The protein below binds the small molecule below.
Small molecule (SMILES): Nc1ncnc2c1ncn2[C@H]1C[C@H](O)[C@@H](CO[P](=O)(O)N[P](=O)(O)OP(=O)(O)O)O1

Sequence of chain 1.C:
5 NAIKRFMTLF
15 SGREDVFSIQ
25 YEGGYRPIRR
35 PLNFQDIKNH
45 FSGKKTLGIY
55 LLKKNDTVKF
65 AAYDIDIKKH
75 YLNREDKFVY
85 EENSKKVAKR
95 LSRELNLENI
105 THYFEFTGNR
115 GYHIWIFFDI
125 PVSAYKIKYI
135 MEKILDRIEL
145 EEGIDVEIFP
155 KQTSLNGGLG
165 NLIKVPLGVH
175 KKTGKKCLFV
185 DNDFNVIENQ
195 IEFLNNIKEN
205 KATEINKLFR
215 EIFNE

Binding-site contacts:
Ligand atom O3' contacts residue LYS168 of chain 1.C at 2.9 Å (salt-bridge).
Ligand atom PA contacts residue CO1 of chain 1.O at 3.2 Å.
Ligand atom O2A contacts residue CO1 of chain 1.O at 3.6 Å.
Ligand atom PG contacts residue CO1 of chain 1.N at 3.4 Å.
Ligand atom O3G contacts residue HIS174 of chain 1.C at 3.0 Å (h-bond).
Ligand atom O4' contacts residue LEU166 of chain 1.C at 3.6 Å (h-bond).
Ligand atom O2B contacts residue HIS117 of chain 1.C at 2.5 Å (h-bond).
Ligand atom O1A contacts residue CO1 of chain 1.N at 2.0 Å.
Ligand atom O1A contacts residue CO1 of chain 1.O at 2.3 Å.
Ligand atom O1G contacts residue CO1 of chain 1.N at 2.3 Å.
Ligand atom C2' contacts residue TYR29 of chain 1.C at 3.5 Å (hydrophobic).
Ligand atom O1G contacts residue ARG114 of chain 1.C at 2.9 Å (salt-bridge).
Ligand atom O2B contacts residue ASP68 of chain 1.C at 3.0 Å (salt-bridge).
Ligand atom O1B contacts residue LYS168 of chain 1.C at 2.9 Å (salt-bridge).
Ligand atom C4 contacts residue TYR29 of chain 1.C at 3.5 Å (hydrophobic).
Ligand atom O1A contacts residue ASP68 of chain 1.C at 3.3 Å (salt-bridge).
Ligand atom C2' contacts residue LEU166 of chain 1.C at 3.4 Å (hydrophobic).
Ligand atom C1' contacts residue LEU166 of chain 1.C at 3.2 Å (hydrophobic).
Ligand atom O4' contacts residue PHE153 of chain 1.C at 3.5 Å.
Ligand atom O1B contacts residue HIS117 of chain 1.C at 3.2 Å.
Ligand atom PG contacts residue THR111 of chain 1.C at 3.6 Å.
Ligand atom O5' contacts residue CO1 of chain 1.O at 3.4 Å.
Ligand atom O3B contacts residue THR111 of chain 1.C at 3.5 Å.
Ligand atom O2A contacts residue ARG114 of chain 1.C at 3.1 Å (salt-bridge).
Ligand atom O3G contacts residue ASN113 of chain 1.C at 3.1 Å (h-bond).
Ligand atom N9 contacts residue TYR29 of chain 1.C at 3.6 Å.
Ligand atom PA contacts residue CO1 of chain 1.N at 3.2 Å.
Ligand atom O2G contacts residue ARG114 of chain 1.C at 2.8 Å (salt-bridge).
Ligand atom O3G contacts residue ARG114 of chain 1.C at 3.5 Å.
Ligand atom C4' contacts residue PHE153 of chain 1.C at 3.6 Å (hydrophobic).
Ligand atom O2B contacts residue CO1 of chain 1.N at 2.2 Å.
Ligand atom C5 contacts residue TYR29 of chain 1.C at 3.6 Å (hydrophobic).
Ligand atom O3B contacts residue HIS174 of chain 1.C at 3.4 Å (h-bond).
Ligand atom O2G contacts residue THR111 of chain 1.C at 2.6 Å (h-bond).
Ligand atom PB contacts residue CO1 of chain 1.N at 3.3 Å.
Ligand atom O1A contacts residue ASP70 of chain 1.C at 3.1 Å (salt-bridge).
Ligand atom O1G contacts residue ASP70 of chain 1.C at 3.1 Å (salt-bridge).
Ligand atom C8 contacts residue TYR29 of chain 1.C at 3.6 Å (hydrophobic).
Ligand atom O3B contacts residue LYS168 of chain 1.C at 3.5 Å (salt-bridge).
Ligand atom O2G contacts residue ASN113 of chain 1.C at 3.5 Å.